Sequence of chain 1.A:
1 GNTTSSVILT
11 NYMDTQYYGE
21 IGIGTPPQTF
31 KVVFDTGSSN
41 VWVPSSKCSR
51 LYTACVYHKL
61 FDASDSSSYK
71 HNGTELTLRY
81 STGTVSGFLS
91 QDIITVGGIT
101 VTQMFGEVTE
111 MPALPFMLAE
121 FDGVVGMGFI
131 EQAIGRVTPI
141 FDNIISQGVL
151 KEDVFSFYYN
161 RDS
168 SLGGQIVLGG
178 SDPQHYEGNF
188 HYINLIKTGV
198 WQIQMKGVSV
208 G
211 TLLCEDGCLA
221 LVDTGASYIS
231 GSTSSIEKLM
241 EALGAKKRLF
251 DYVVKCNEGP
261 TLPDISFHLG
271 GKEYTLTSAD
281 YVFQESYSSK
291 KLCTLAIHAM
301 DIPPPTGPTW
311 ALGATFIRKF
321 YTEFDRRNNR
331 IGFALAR

The small molecule below binds the protein below.
Small molecule (SMILES): COCCCNc1nc(C(C)(C)C)ncc1C(=O)N(CC(C)C)[C@@H]1CNC[C@H](C(=O)N2CCOCC2)C1

Binding-site contacts:
Ligand atom N23 contacts residue ASP223 of chain 1.A at 2.8 Å (salt-bridge).
Ligand atom O2 contacts residue TYR17 of chain 1.A at 3.1 Å (h-bond).
Ligand atom N6 contacts residue GLY225 of chain 1.A at 2.8 Å (h-bond).
Ligand atom C34 contacts residue LEU221 of chain 1.A at 3.4 Å (hydrophobic).
Ligand atom C1 contacts residue ALA226 of chain 1.A at 3.7 Å (hydrophobic).
Ligand atom C28 contacts residue SER81 of chain 1.A at 3.3 Å.
Ligand atom C13 contacts residue GLY225 of chain 1.A at 3.4 Å.
Ligand atom C38 contacts residue PRO115 of chain 1.A at 3.5 Å (hydrophobic).
Ligand atom C5 contacts residue SER227 of chain 1.A at 3.7 Å.
Ligand atom C24 contacts residue ASP35 of chain 1.A at 3.5 Å.
Ligand atom C37 contacts residue GLN16 of chain 1.A at 3.6 Å.
Ligand atom C1 contacts residue THR224 of chain 1.A at 2.9 Å.
Ligand atom C5 contacts residue GLY225 of chain 1.A at 3.6 Å.
Ligand atom O33 contacts residue THR306 of chain 1.A at 3.5 Å.
Ligand atom C1 contacts residue TYR159 of chain 1.A at 3.6 Å (hydrophobic).
Ligand atom N15 contacts residue GLY225 of chain 1.A at 3.7 Å.
Ligand atom C3 contacts residue GLY225 of chain 1.A at 3.3 Å.
Ligand atom C22 contacts residue ASP35 of chain 1.A at 3.1 Å.
Ligand atom C4 contacts residue VAL33 of chain 1.A at 3.6 Å (hydrophobic).
Ligand atom C4 contacts residue GLY225 of chain 1.A at 3.4 Å.
Ligand atom C18 contacts residue GLY225 of chain 1.A at 3.8 Å.
Ligand atom O14 contacts residue ALA226 of chain 1.A at 3.3 Å.
Ligand atom N30 contacts residue SER81 of chain 1.A at 3.5 Å (h-bond).
Ligand atom C22 contacts residue ASP223 of chain 1.A at 3.6 Å.
Ligand atom C7 contacts residue GLY225 of chain 1.A at 3.8 Å.
Ligand atom C31 contacts residue SER81 of chain 1.A at 3.7 Å.
Ligand atom C11 contacts residue THR82 of chain 1.A at 3.0 Å.
Ligand atom C25 contacts residue ASP223 of chain 1.A at 3.5 Å.
Ligand atom C34 contacts residue GLY37 of chain 1.A at 3.4 Å.
Ligand atom C35 contacts residue LEU221 of chain 1.A at 3.7 Å (hydrophobic).
Ligand atom N23 contacts residue ASP35 of chain 1.A at 2.8 Å (salt-bridge).
Ligand atom C24 contacts residue GLY37 of chain 1.A at 3.5 Å.
Ligand atom C5 contacts residue THR15 of chain 1.A at 3.8 Å.
Ligand atom C3 contacts residue THR15 of chain 1.A at 3.4 Å.
Ligand atom O29 contacts residue TYR80 of chain 1.A at 3.2 Å.
Ligand atom O29 contacts residue SER81 of chain 1.A at 3.0 Å (h-bond).
Ligand atom O14 contacts residue GLY225 of chain 1.A at 3.3 Å (h-bond).
Ligand atom N10 contacts residue THR82 of chain 1.A at 3.0 Å (h-bond).
Ligand atom C24 contacts residue ASP223 of chain 1.A at 3.4 Å.
Ligand atom C22 contacts residue GLY225 of chain 1.A at 3.7 Å.